Sequence of chain 1.A:
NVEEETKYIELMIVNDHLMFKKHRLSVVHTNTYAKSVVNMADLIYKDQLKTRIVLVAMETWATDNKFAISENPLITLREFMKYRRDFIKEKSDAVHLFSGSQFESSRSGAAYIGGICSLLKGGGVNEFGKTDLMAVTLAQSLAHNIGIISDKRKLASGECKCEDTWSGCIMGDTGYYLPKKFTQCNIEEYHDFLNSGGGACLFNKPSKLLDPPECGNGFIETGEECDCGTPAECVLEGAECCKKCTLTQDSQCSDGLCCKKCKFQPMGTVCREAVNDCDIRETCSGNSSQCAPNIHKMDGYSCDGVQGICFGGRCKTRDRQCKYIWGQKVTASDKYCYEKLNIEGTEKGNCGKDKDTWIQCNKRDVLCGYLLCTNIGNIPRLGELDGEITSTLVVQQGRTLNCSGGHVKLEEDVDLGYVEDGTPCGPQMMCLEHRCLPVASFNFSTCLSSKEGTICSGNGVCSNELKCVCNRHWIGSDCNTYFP

The protein below binds the small molecule below.
Small molecule (SMILES): CC(=O)N[C@@H]1[C@@H](O)[C@H](O)[C@@H](CO)O[C@H]1O

Binding-site contacts:
Ligand atom C1 contacts residue ASN402 of chain 1.A at 1.4 Å.
Ligand atom O6 contacts residue SER391 of chain 1.A at 3.5 Å.
Ligand atom C6 contacts residue ILE389 of chain 1.A at 3.7 Å (hydrophobic).
Ligand atom C8 contacts residue ASN402 of chain 1.A at 3.3 Å.
Ligand atom C4 contacts residue ASN402 of chain 1.A at 4.2 Å.
Ligand atom C1 contacts residue SER391 of chain 1.A at 4.2 Å.
Ligand atom C8 contacts residue THR374 of chain 1.A at 4.2 Å.
Ligand atom N2 contacts residue ASN402 of chain 1.A at 2.6 Å (h-bond).
Ligand atom C2 contacts residue ASN402 of chain 1.A at 2.3 Å.
Ligand atom C5 contacts residue ASN402 of chain 1.A at 3.7 Å.
Ligand atom O5 contacts residue ASN402 of chain 1.A at 2.5 Å (h-bond).
Ligand atom O7 contacts residue ASN402 of chain 1.A at 4.0 Å.
Ligand atom C3 contacts residue ASN402 of chain 1.A at 3.7 Å.
Ligand atom C5 contacts residue SER391 of chain 1.A at 3.8 Å.
Ligand atom O5 contacts residue SER404 of chain 1.A at 4.3 Å.
Ligand atom C7 contacts residue ASN402 of chain 1.A at 3.1 Å.
Ligand atom C8 contacts residue ASN375 of chain 1.A at 4.5 Å.
Ligand atom O5 contacts residue SER391 of chain 1.A at 3.8 Å.
Ligand atom C6 contacts residue SER391 of chain 1.A at 3.6 Å.
Ligand atom O6 contacts residue ILE389 of chain 1.A at 3.5 Å.